Binding-site contacts:
Ligand atom C6 contacts residue GLN456 of chain 1.C at 3.9 Å.
Ligand atom N2 contacts residue ASP538 of chain 1.C at 2.6 Å (salt-bridge).
Ligand atom C2 contacts residue ASP538 of chain 1.C at 3.4 Å.
Ligand atom C6 contacts residue VAL592 of chain 1.C at 4.1 Å (hydrophobic).
Ligand atom C8 contacts residue VAL536 of chain 1.C at 3.9 Å (hydrophobic).
Ligand atom C7 contacts residue ASN568 of chain 1.C at 3.6 Å.
Ligand atom C4 contacts residue GLN456 of chain 1.C at 3.7 Å.
Ligand atom O5 contacts residue GLN456 of chain 1.C at 3.5 Å (h-bond).
Ligand atom C1 contacts residue ASN568 of chain 1.C at 1.4 Å.
Ligand atom C6 contacts residue VAL566 of chain 1.C at 3.8 Å (hydrophobic).
Ligand atom N2 contacts residue ASN568 of chain 1.C at 3.0 Å (h-bond).
Ligand atom C8 contacts residue SER540 of chain 1.C at 3.8 Å.
Ligand atom C1 contacts residue ASP538 of chain 1.C at 3.5 Å.
Ligand atom O7 contacts residue LYS454 of chain 1.C at 3.5 Å (salt-bridge).
Ligand atom O7 contacts residue GLN456 of chain 1.C at 3.7 Å.
Ligand atom O6 contacts residue GLN456 of chain 1.C at 4.0 Å.
Ligand atom O5 contacts residue VAL592 of chain 1.C at 3.6 Å.
Ligand atom O3 contacts residue GLN456 of chain 1.C at 2.7 Å (h-bond).
Ligand atom O4 contacts residue LYS454 of chain 1.C at 3.5 Å (salt-bridge).
Ligand atom C2 contacts residue ASN568 of chain 1.C at 2.5 Å.
Ligand atom C7 contacts residue ASP538 of chain 1.C at 3.5 Å.
Ligand atom C5 contacts residue ASN568 of chain 1.C at 3.7 Å.
Ligand atom C3 contacts residue ASP538 of chain 1.C at 3.8 Å.
Ligand atom C3 contacts residue GLN456 of chain 1.C at 3.6 Å.
Ligand atom C1 contacts residue LYS454 of chain 1.C at 4.1 Å.
Ligand atom N2 contacts residue SER540 of chain 1.C at 3.8 Å.
Ligand atom C3 contacts residue LYS454 of chain 1.C at 4.0 Å.
Ligand atom C8 contacts residue ASP538 of chain 1.C at 3.6 Å.
Ligand atom C2 contacts residue GLN456 of chain 1.C at 3.8 Å.
Ligand atom C6 contacts residue GLU590 of chain 1.C at 3.3 Å.
Ligand atom O3 contacts residue LYS454 of chain 1.C at 3.3 Å (salt-bridge).
Ligand atom O6 contacts residue VAL592 of chain 1.C at 3.5 Å.
Ligand atom C2 contacts residue LYS454 of chain 1.C at 4.0 Å.
Ligand atom C3 contacts residue ASN568 of chain 1.C at 3.8 Å.
Ligand atom O5 contacts residue ASN568 of chain 1.C at 2.3 Å (h-bond).
Ligand atom O6 contacts residue GLU590 of chain 1.C at 2.7 Å (salt-bridge).
Ligand atom O5 contacts residue LYS454 of chain 1.C at 4.0 Å.
Ligand atom O7 contacts residue ASN568 of chain 1.C at 3.8 Å.
Ligand atom O7 contacts residue TYR512 of chain 1.C at 3.1 Å (h-bond).
Ligand atom C7 contacts residue SER540 of chain 1.C at 3.7 Å.

Sequence of chain 1.C:
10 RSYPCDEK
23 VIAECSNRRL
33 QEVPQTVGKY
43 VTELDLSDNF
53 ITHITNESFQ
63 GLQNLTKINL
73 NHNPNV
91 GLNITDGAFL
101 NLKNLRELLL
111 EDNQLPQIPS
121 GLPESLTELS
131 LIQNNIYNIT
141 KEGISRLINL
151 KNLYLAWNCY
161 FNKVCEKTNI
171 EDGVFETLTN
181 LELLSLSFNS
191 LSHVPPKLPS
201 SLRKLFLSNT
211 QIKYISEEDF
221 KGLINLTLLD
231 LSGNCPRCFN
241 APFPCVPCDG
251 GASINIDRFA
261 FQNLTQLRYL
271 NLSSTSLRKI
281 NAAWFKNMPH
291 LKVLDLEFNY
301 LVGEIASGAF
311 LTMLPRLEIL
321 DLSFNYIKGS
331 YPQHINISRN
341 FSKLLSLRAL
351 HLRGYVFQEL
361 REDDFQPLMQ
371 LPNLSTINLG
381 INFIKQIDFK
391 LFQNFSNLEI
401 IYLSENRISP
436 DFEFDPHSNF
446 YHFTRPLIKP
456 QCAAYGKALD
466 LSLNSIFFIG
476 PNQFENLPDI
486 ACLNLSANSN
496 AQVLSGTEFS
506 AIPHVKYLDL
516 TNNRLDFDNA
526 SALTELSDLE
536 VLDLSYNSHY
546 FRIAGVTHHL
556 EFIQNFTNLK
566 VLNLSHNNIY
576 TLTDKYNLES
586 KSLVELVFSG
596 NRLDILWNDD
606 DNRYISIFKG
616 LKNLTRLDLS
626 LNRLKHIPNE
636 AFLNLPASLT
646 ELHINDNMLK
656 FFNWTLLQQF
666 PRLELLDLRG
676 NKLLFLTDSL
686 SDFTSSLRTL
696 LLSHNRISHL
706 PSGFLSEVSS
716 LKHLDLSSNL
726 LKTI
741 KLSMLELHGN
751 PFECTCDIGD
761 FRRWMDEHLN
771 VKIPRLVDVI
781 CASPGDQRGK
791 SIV

A protein and the small-molecule ligand that binds it are described below.
Small molecule (SMILES): CC(=O)N[C@H]1[C@H](O[C@H]2[C@H](O)[C@@H](NC(C)=O)CO[C@@H]2CO)O[C@H](CO)[C@@H](O[C@@H]2O[C@H](CO)[C@@H](O)[C@H](O)[C@@H]2O)[C@@H]1O